A small-molecule ligand and the protein it binds are described below.
Small molecule (SMILES): CC(=O)N[C@@H]1[C@@H](O)[C@H](O)[C@@H](CO)O[C@H]1O

Binding-site contacts:
Ligand atom C5 contacts residue ASN154 of chain 1.A at 3.7 Å.
Ligand atom C8 contacts residue ASN154 of chain 1.A at 4.0 Å.
Ligand atom C4 contacts residue ASN154 of chain 1.A at 4.3 Å.
Ligand atom N2 contacts residue ASN154 of chain 1.A at 2.9 Å (h-bond).
Ligand atom C3 contacts residue ASN154 of chain 1.A at 3.8 Å.
Ligand atom O7 contacts residue ASN154 of chain 1.A at 2.8 Å (h-bond).
Ligand atom O5 contacts residue ASN154 of chain 1.A at 2.4 Å (h-bond).
Ligand atom C7 contacts residue ASN154 of chain 1.A at 3.1 Å.
Ligand atom C8 contacts residue GLU155 of chain 1.A at 4.2 Å.
Ligand atom C2 contacts residue ASN154 of chain 1.A at 2.5 Å.
Ligand atom C1 contacts residue ASN154 of chain 1.A at 1.5 Å.

Sequence of chain 1.A:
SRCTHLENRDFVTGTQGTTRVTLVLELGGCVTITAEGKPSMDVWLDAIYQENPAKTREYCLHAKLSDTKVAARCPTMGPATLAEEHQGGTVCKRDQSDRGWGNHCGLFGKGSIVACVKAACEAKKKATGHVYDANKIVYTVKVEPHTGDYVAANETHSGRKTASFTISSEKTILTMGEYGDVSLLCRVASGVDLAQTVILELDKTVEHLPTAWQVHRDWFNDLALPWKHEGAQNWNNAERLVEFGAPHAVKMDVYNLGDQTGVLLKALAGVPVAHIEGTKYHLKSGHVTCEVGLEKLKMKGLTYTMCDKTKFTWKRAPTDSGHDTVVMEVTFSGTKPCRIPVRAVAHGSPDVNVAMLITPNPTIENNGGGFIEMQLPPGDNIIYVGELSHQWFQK